A protein and the small-molecule ligand that binds it are described below.
Small molecule (SMILES): CCCCNC(=O)[C@H](C)C[C@H](O)[C@H](CC(C)C)NC(=O)[C@H](CCSC)NC(=O)CCC(C)C

Binding-site contacts:
Ligand atom C20 contacts residue GLY246 of chain 1.A at 3.4 Å.
Ligand atom C56 contacts residue GLY50 of chain 1.A at 3.5 Å.
Ligand atom C53 contacts residue GLY50 of chain 1.A at 3.8 Å.
Ligand atom C17 contacts residue GLY27 of chain 1.A at 3.7 Å.
Ligand atom S1 contacts residue GLN89 of chain 1.A at 3.6 Å.
Ligand atom C66 contacts residue ASP48 of chain 1.A at 3.7 Å.
Ligand atom C71 contacts residue GLN89 of chain 1.A at 3.6 Å.
Ligand atom O31 contacts residue GLN89 of chain 1.A at 3.0 Å (h-bond).
Ligand atom C36 contacts residue ASP244 of chain 1.A at 3.4 Å.
Ligand atom O50 contacts residue THR88 of chain 1.A at 3.0 Å (h-bond).
Ligand atom O31 contacts residue TYR87 of chain 1.A at 3.8 Å.
Ligand atom N51 contacts residue GLY50 of chain 1.A at 2.9 Å (h-bond).
Ligand atom C66 contacts residue GLY246 of chain 1.A at 3.7 Å.
Ligand atom S1 contacts residue ARG251 of chain 1.A at 3.6 Å.
Ligand atom C43 contacts residue ASP244 of chain 1.A at 3.4 Å.
Ligand atom C5 contacts residue THR88 of chain 1.A at 3.7 Å.
Ligand atom O13 contacts residue THR248 of chain 1.A at 3.0 Å (h-bond).
Ligand atom O31 contacts residue THR88 of chain 1.A at 3.4 Å.
Ligand atom C49 contacts residue GLY50 of chain 1.A at 3.7 Å.
Ligand atom C75 contacts residue LEU46 of chain 1.A at 3.6 Å (hydrophobic).
Ligand atom C43 contacts residue GLY50 of chain 1.A at 3.6 Å.
Ligand atom O38 contacts residue ASP48 of chain 1.A at 2.5 Å (salt-bridge).
Ligand atom O38 contacts residue ASP244 of chain 1.A at 2.5 Å (salt-bridge).
Ligand atom C71 contacts residue PHE124 of chain 1.A at 3.8 Å (hydrophobic).
Ligand atom C40 contacts residue ASP244 of chain 1.A at 3.1 Å.
Ligand atom C22 contacts residue GLY29 of chain 1.A at 3.7 Å.
Ligand atom C17 contacts residue THR248 of chain 1.A at 3.5 Å.
Ligand atom N32 contacts residue GLY246 of chain 1.A at 3.0 Å (h-bond).
Ligand atom C62 contacts residue PRO86 of chain 1.A at 3.6 Å (hydrophobic).
Ligand atom C56 contacts residue SER51 of chain 1.A at 3.8 Å.
Ligand atom O50 contacts residue TYR87 of chain 1.A at 3.2 Å.
Ligand atom C62 contacts residue VAL85 of chain 1.A at 3.7 Å (hydrophobic).
Ligand atom C22 contacts residue GLY246 of chain 1.A at 3.3 Å.
Ligand atom C2 contacts residue GLN89 of chain 1.A at 3.7 Å.
Ligand atom C36 contacts residue ASP48 of chain 1.A at 3.6 Å.
Ligand atom C34 contacts residue GLY246 of chain 1.A at 3.8 Å.
Ligand atom C71 contacts residue TYR87 of chain 1.A at 3.6 Å (hydrophobic).
Ligand atom O38 contacts residue GLY246 of chain 1.A at 3.5 Å (h-bond).
Ligand atom O13 contacts residue THR247 of chain 1.A at 3.4 Å.
Ligand atom C45 contacts residue ASP244 of chain 1.A at 3.5 Å.

Sequence of chain 1.A:
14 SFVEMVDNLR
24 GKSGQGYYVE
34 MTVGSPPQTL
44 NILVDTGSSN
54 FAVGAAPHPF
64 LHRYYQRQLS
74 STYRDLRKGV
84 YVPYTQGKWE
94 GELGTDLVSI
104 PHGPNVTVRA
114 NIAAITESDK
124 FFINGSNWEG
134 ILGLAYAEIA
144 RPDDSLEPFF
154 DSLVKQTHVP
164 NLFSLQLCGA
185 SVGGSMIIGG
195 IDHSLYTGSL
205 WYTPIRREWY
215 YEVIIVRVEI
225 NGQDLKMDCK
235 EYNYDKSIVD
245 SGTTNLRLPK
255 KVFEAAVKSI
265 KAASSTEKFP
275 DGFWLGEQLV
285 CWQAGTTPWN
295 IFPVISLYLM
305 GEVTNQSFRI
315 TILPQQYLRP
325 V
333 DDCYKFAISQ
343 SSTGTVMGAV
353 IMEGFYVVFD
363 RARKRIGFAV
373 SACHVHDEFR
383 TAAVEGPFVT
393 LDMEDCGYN